Sequence of chain 4.A:
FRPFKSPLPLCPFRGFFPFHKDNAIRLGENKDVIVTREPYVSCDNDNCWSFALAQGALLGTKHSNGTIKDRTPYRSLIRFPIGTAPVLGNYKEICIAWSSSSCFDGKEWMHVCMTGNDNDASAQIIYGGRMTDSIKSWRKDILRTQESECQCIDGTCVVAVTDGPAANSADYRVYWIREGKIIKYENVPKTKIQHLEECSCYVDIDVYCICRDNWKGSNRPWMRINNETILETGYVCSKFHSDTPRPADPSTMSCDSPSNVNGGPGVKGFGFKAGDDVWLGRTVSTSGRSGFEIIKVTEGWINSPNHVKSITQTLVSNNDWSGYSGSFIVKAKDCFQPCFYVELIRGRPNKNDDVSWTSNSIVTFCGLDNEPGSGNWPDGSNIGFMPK

Sequence of chain 2.A:
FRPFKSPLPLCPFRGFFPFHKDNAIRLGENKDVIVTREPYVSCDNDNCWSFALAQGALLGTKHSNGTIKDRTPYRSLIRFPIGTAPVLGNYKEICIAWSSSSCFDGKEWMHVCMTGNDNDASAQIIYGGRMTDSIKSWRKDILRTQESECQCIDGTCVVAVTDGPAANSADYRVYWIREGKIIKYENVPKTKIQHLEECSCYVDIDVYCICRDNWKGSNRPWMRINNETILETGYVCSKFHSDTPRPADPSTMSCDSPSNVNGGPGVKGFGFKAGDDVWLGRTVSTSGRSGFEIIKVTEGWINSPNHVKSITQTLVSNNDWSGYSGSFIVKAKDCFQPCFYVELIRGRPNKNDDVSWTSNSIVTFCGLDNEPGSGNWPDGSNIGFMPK

This protein binds this small molecule.
Small molecule (SMILES): CC(=O)N[C@H]1[C@H](O[C@H]2[C@H](O)[C@@H](NC(C)=O)CO[C@@H]2CO[C@@H]2O[C@@H](C)[C@@H](O)[C@@H](O)[C@@H]2O)O[C@H](CO)[C@@H](O)[C@@H]1O

Binding-site contacts:
Ligand atom O5 contacts residue ASN65 of chain 2.A at 2.4 Å (h-bond).
Ligand atom C2 contacts residue ASN65 of chain 2.A at 2.3 Å.
Ligand atom N2 contacts residue SER356 of chain 2.A at 3.7 Å.
Ligand atom C7 contacts residue ASN65 of chain 2.A at 3.2 Å.
Ligand atom O3 contacts residue PHE385 of chain 4.A at 4.2 Å.
Ligand atom C8 contacts residue LYS388 of chain 2.A at 3.6 Å.
Ligand atom C8 contacts residue SER356 of chain 2.A at 3.7 Å.
Ligand atom C4 contacts residue PHE385 of chain 4.A at 4.4 Å (hydrophobic).
Ligand atom C5 contacts residue ASN65 of chain 2.A at 3.6 Å.
Ligand atom C1 contacts residue ASN65 of chain 2.A at 1.4 Å.
Ligand atom C7 contacts residue SER356 of chain 2.A at 3.9 Å.
Ligand atom C8 contacts residue ASN65 of chain 2.A at 4.3 Å.
Ligand atom C1 contacts residue SER356 of chain 2.A at 4.1 Å.
Ligand atom O4 contacts residue ASN382 of chain 4.A at 4.4 Å.
Ligand atom O7 contacts residue ASN65 of chain 2.A at 3.4 Å (h-bond).
Ligand atom N2 contacts residue ASN65 of chain 2.A at 2.8 Å (h-bond).
Ligand atom C3 contacts residue ASN65 of chain 2.A at 3.7 Å.
Ligand atom C4 contacts residue ASN65 of chain 2.A at 4.2 Å.